This protein binds this small molecule.
Small molecule (SMILES): CC(=O)N[C@@H]1[C@@H](O)[C@H](O)[C@@H](CO)O[C@H]1O

Sequence of chain 1.B:
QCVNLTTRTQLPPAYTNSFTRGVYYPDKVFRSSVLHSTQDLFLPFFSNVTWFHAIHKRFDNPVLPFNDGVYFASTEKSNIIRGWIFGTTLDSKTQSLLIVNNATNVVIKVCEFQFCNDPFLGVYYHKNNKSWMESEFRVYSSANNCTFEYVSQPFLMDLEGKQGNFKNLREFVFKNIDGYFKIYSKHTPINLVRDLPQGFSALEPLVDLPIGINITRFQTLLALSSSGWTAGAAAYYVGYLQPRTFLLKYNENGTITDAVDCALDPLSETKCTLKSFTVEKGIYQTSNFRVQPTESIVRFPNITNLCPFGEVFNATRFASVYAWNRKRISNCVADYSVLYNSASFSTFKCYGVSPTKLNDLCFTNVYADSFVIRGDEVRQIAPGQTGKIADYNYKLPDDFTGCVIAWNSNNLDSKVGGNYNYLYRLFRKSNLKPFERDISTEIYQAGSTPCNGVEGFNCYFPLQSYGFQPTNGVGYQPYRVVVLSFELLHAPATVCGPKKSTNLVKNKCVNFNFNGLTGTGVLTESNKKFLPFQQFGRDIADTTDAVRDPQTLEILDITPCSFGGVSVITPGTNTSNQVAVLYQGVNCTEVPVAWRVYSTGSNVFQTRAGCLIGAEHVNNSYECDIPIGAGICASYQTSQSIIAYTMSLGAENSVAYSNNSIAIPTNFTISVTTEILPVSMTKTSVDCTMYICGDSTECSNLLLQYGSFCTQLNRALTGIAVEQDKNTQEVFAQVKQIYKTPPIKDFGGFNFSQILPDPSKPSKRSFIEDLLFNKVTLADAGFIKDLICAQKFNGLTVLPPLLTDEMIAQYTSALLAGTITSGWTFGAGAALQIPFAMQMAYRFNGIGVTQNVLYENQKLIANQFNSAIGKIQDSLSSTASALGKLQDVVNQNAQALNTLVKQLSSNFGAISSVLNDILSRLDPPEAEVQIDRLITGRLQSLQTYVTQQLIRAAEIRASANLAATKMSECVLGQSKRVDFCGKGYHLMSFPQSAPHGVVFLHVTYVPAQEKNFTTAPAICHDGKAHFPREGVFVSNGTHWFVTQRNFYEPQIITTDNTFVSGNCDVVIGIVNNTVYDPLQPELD

Binding-site contacts:
Ligand atom O7 contacts residue ASN644 of chain 1.B at 3.9 Å.
Ligand atom C5 contacts residue ASN644 of chain 1.B at 3.7 Å.
Ligand atom N2 contacts residue ASN644 of chain 1.B at 2.8 Å (h-bond).
Ligand atom O5 contacts residue ASN644 of chain 1.B at 2.4 Å (h-bond).
Ligand atom C6 contacts residue ASN644 of chain 1.B at 4.5 Å.
Ligand atom C7 contacts residue ASN644 of chain 1.B at 3.5 Å.
Ligand atom C1 contacts residue ASN644 of chain 1.B at 1.4 Å.
Ligand atom O6 contacts residue ASN644 of chain 1.B at 4.2 Å.
Ligand atom C3 contacts residue ASN644 of chain 1.B at 3.8 Å.
Ligand atom C2 contacts residue ASN644 of chain 1.B at 2.4 Å.
Ligand atom O6 contacts residue HIS642 of chain 1.B at 3.9 Å.
Ligand atom C4 contacts residue ASN644 of chain 1.B at 4.2 Å.